This protein binds this small molecule.
Small molecule (SMILES): Cc1cn([C@H]2C[C@H](O[P](=O)(O)OC[C@H]3O[C@@H](n4cc(C)c(=O)[nH]c4=O)C[C@@H]3O[P](=O)(O)OC[C@H]3O[C@@H](n4ccc(N)nc4=O)C[C@@H]3O[P](=O)(O)OC[C@H]3O[C@@H](n4cnc5c(=O)nc(N)[nH]c54)C[C@@H]3O[P](=O)(O)OC[C@H]3O[C@@H](n4cnc5c(=O)nc(N)[nH]c54)C[C@@H]3O)[C@@H](COP(=O)(O)O)O2)c(=O)[nH]c1=O

Sequence of chain 1.D:
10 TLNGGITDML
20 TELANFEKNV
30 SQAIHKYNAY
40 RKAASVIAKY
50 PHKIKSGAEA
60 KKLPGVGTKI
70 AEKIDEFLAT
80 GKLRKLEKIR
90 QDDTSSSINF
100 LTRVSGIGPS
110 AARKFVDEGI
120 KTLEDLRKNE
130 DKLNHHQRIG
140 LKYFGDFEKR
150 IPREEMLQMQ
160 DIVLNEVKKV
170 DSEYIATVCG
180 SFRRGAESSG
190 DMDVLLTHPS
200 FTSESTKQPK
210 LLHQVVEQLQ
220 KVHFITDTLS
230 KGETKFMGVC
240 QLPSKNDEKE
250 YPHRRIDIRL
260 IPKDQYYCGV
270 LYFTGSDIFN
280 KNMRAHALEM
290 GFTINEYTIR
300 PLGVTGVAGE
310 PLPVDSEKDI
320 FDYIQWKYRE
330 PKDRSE

Binding-site contacts:
Ligand atom C5' contacts residue TYR39 of chain 1.D at 3.5 Å (hydrophobic).
Ligand atom OP2 contacts residue THR67 of chain 1.D at 3.9 Å.
Ligand atom OP1 contacts residue PRO63 of chain 1.D at 3.6 Å.
Ligand atom O5' contacts residue GLY66 of chain 1.D at 3.5 Å.
Ligand atom O3' contacts residue ILE69 of chain 1.D at 3.6 Å.
Ligand atom OP1 contacts residue LYS68 of chain 1.D at 3.1 Å (salt-bridge).
Ligand atom P contacts residue NA1 of chain 1.F at 3.8 Å.
Ligand atom OP2 contacts residue LYS68 of chain 1.D at 3.1 Å.
Ligand atom O4' contacts residue ALA38 of chain 1.D at 3.4 Å.
Ligand atom P contacts residue VAL65 of chain 1.D at 3.8 Å.
Ligand atom C4' contacts residue GLY64 of chain 1.D at 3.4 Å.
Ligand atom OP1 contacts residue GLY66 of chain 1.D at 2.8 Å (h-bond).
Ligand atom C1' contacts residue ALA38 of chain 1.D at 3.7 Å (hydrophobic).
Ligand atom OP2 contacts residue GLY66 of chain 1.D at 3.6 Å.
Ligand atom OP2 contacts residue VAL65 of chain 1.D at 3.7 Å.
Ligand atom OP2 contacts residue LYS35 of chain 1.D at 3.6 Å.
Ligand atom C7 contacts residue LYS35 of chain 1.D at 4.0 Å.
Ligand atom O3' contacts residue GLY64 of chain 1.D at 3.4 Å.
Ligand atom C5' contacts residue GLY64 of chain 1.D at 3.3 Å.
Ligand atom OP1 contacts residue GLY64 of chain 1.D at 2.8 Å (h-bond).
Ligand atom O4' contacts residue LYS35 of chain 1.D at 4.0 Å.
Ligand atom P contacts residue LYS35 of chain 1.D at 3.6 Å.
Ligand atom OP1 contacts residue NA1 of chain 1.F at 2.7 Å (h-bond).
Ligand atom C5' contacts residue GLY66 of chain 1.D at 3.5 Å.
Ligand atom OP1 contacts residue THR67 of chain 1.D at 3.9 Å.
Ligand atom OP1 contacts residue LEU62 of chain 1.D at 3.7 Å.
Ligand atom OP1 contacts residue ILE69 of chain 1.D at 2.9 Å (h-bond).
Ligand atom O2 contacts residue ALA38 of chain 1.D at 3.7 Å.
Ligand atom P contacts residue GLY66 of chain 1.D at 3.7 Å.
Ligand atom P contacts residue LYS68 of chain 1.D at 3.8 Å.
Ligand atom OP1 contacts residue VAL65 of chain 1.D at 3.4 Å (h-bond).
Ligand atom P contacts residue GLY64 of chain 1.D at 3.8 Å.
Ligand atom OP1 contacts residue VAL65 of chain 1.D at 4.0 Å.
Ligand atom O3' contacts residue GLY66 of chain 1.D at 4.0 Å.
Ligand atom O5' contacts residue LYS35 of chain 1.D at 3.8 Å.
Ligand atom OP2 contacts residue NA1 of chain 1.F at 4.0 Å.
Ligand atom O3' contacts residue VAL65 of chain 1.D at 3.9 Å.
Ligand atom P contacts residue ILE69 of chain 1.D at 3.8 Å.
Ligand atom OP3 contacts residue LYS35 of chain 1.D at 2.5 Å (salt-bridge).
Ligand atom C3' contacts residue GLY66 of chain 1.D at 3.8 Å.